Binding-site contacts:
Ligand atom O2 contacts residue ALA313 of chain 1.D at 3.8 Å.
Ligand atom O2 contacts residue ARG93 of chain 1.D at 4.5 Å.
Ligand atom O3 contacts residue MG1 of chain 1.U at 4.0 Å.
Ligand atom O4 contacts residue GLU292 of chain 1.D at 3.2 Å (salt-bridge).
Ligand atom O1 contacts residue MG1 of chain 1.U at 1.9 Å.
Ligand atom O2 contacts residue LYS290 of chain 1.D at 3.9 Å.
Ligand atom C1 contacts residue ASP316 of chain 1.D at 4.0 Å.
Ligand atom C2 contacts residue LYS290 of chain 1.D at 3.5 Å.
Ligand atom O3 contacts residue GLY315 of chain 1.D at 3.0 Å (h-bond).
Ligand atom C1 contacts residue MG1 of chain 1.U at 2.9 Å.
Ligand atom O2 contacts residue ALA347 of chain 1.D at 4.3 Å.
Ligand atom O1 contacts residue THR348 of chain 1.D at 4.5 Å.
Ligand atom O2 contacts residue THR348 of chain 1.D at 3.1 Å (h-bond).
Ligand atom C2 contacts residue ALA313 of chain 1.D at 3.5 Å (hydrophobic).
Ligand atom O2 contacts residue MET311 of chain 1.D at 3.9 Å.
Ligand atom O2 contacts residue MET380 of chain 1.D at 3.9 Å.
Ligand atom O1 contacts residue GLY315 of chain 1.D at 4.1 Å.
Ligand atom C2 contacts residue THR348 of chain 1.D at 3.6 Å.
Ligand atom C1 contacts residue GLY315 of chain 1.D at 3.9 Å.
Ligand atom C2 contacts residue GLU292 of chain 1.D at 4.0 Å.
Ligand atom O3 contacts residue ASP316 of chain 1.D at 3.9 Å.
Ligand atom O1 contacts residue ASP316 of chain 1.D at 3.0 Å (salt-bridge).
Ligand atom C1 contacts residue ALA313 of chain 1.D at 3.6 Å (hydrophobic).
Ligand atom C1 contacts residue GLU292 of chain 1.D at 3.9 Å.
Ligand atom O1 contacts residue ALA313 of chain 1.D at 4.0 Å.
Ligand atom O3 contacts residue ALA313 of chain 1.D at 3.7 Å.
Ligand atom C2 contacts residue MG1 of chain 1.U at 3.1 Å.
Ligand atom C1 contacts residue THR348 of chain 1.D at 3.3 Å.
Ligand atom O3 contacts residue THR348 of chain 1.D at 2.4 Å (h-bond).
Ligand atom O2 contacts residue MG1 of chain 1.U at 4.4 Å.
Ligand atom O4 contacts residue ALA313 of chain 1.D at 3.8 Å.
Ligand atom O4 contacts residue LYS290 of chain 1.D at 2.5 Å (salt-bridge).
Ligand atom O1 contacts residue GLU292 of chain 1.D at 3.0 Å (salt-bridge).
Ligand atom O3 contacts residue ARG314 of chain 1.D at 3.8 Å.
Ligand atom O4 contacts residue MG1 of chain 1.U at 2.5 Å.

Sequence of chain 1.D:
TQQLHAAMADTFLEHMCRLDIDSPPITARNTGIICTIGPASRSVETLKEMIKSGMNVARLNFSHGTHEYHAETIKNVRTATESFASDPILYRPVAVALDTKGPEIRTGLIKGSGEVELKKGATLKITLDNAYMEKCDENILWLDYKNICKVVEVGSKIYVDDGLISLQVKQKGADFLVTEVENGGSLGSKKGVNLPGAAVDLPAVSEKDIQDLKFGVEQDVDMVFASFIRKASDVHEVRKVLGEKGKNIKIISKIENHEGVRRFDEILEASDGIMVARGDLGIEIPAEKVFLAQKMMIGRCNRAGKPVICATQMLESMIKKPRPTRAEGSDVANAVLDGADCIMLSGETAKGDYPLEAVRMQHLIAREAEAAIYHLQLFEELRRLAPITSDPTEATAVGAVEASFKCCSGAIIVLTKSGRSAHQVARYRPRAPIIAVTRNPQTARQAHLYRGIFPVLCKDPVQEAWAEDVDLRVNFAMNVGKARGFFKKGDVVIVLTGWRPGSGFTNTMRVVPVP

This small molecule binds to this protein.
Small molecule (SMILES): O=C([O-])C(=O)[O-]